Sequence of chain 1.F:
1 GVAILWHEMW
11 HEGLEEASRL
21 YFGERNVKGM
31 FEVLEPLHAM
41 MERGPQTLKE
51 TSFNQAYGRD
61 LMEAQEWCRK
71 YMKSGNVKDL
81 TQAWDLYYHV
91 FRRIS

The protein below binds the small molecule below.
Small molecule (SMILES): CO[C@H]1C[C@@H]2CC[C@@H](C)[C@@](O)(O2)C(=O)C(=O)N2CCCC[C@H]2C(=O)O[C@H]([C@H](C)C[C@@H]2CC[C@@H](O)[C@H](OC)C2)C[C@@H](O)[C@H](C)/C=C(\C)[C@@H](O)[C@@H](OC)C(=O)[C@H](C)C[C@H](C)/C=C/C=C/C=C/1C

Sequence of chain 1.E:
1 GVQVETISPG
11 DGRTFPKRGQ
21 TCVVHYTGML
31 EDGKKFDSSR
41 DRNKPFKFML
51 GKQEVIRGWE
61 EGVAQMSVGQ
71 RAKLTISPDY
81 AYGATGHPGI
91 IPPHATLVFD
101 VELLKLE

Binding-site contacts:
Ligand atom O61 contacts residue ASP37 of chain 1.E at 2.5 Å (salt-bridge).
Ligand atom O65 contacts residue TYR82 of chain 1.E at 2.5 Å (h-bond).
Ligand atom O65 contacts residue PHE99 of chain 1.E at 3.5 Å.
Ligand atom C20 contacts residue GLU54 of chain 1.E at 3.6 Å.
Ligand atom O80 contacts residue PHE46 of chain 1.E at 3.6 Å.
Ligand atom O19 contacts residue GLN53 of chain 1.E at 2.8 Å (h-bond).
Ligand atom C20 contacts residue VAL55 of chain 1.E at 3.5 Å (hydrophobic).
Ligand atom O3 contacts residue TYR82 of chain 1.E at 3.4 Å (h-bond).
Ligand atom C48 contacts residue TYR88 of chain 1.F at 3.5 Å (hydrophobic).
Ligand atom C6 contacts residue TYR82 of chain 1.E at 3.5 Å (hydrophobic).
Ligand atom O59 contacts residue ASP37 of chain 1.E at 3.1 Å (salt-bridge).
Ligand atom C31 contacts residue GLU54 of chain 1.E at 3.6 Å.
Ligand atom C67 contacts residue TYR26 of chain 1.E at 3.6 Å (hydrophobic).
Ligand atom C30 contacts residue PHE22 of chain 1.F at 3.3 Å (hydrophobic).
Ligand atom C10 contacts residue GLU54 of chain 1.E at 3.6 Å.
Ligand atom C69 contacts residue PHE46 of chain 1.E at 3.5 Å (hydrophobic).
Ligand atom C70 contacts residue TRP59 of chain 1.E at 3.5 Å (hydrophobic).
Ligand atom C62 contacts residue ASP37 of chain 1.E at 3.4 Å.
Ligand atom C46 contacts residue LEU14 of chain 1.F at 3.6 Å (hydrophobic).
Ligand atom C68 contacts residue TYR26 of chain 1.E at 3.5 Å (hydrophobic).
Ligand atom C2 contacts residue TYR82 of chain 1.E at 3.3 Å (hydrophobic).
Ligand atom C8 contacts residue TYR82 of chain 1.E at 3.3 Å (hydrophobic).
Ligand atom C46 contacts residue PHE91 of chain 1.F at 3.5 Å (hydrophobic).
Ligand atom C28 contacts residue GLU54 of chain 1.E at 3.2 Å.
Ligand atom C43 contacts residue SER18 of chain 1.F at 3.6 Å.
Ligand atom C17 contacts residue GLN53 of chain 1.E at 3.6 Å.
Ligand atom C37 contacts residue SER18 of chain 1.F at 3.5 Å.
Ligand atom C20 contacts residue GLN53 of chain 1.E at 3.5 Å.
Ligand atom C76 contacts residue HIS87 of chain 1.E at 3.6 Å.
Ligand atom C71 contacts residue TYR82 of chain 1.E at 3.4 Å (hydrophobic).
Ligand atom O1 contacts residue VAL55 of chain 1.E at 3.3 Å.
Ligand atom C64 contacts residue TYR82 of chain 1.E at 3.2 Å (hydrophobic).
Ligand atom C79 contacts residue THR81 of chain 1.F at 3.5 Å.
Ligand atom O1 contacts residue ILE56 of chain 1.E at 2.8 Å (h-bond).
Ligand atom O63 contacts residue PHE36 of chain 1.E at 3.5 Å.
Ligand atom O33 contacts residue GLU54 of chain 1.E at 2.7 Å (salt-bridge).
Ligand atom N66 contacts residue TYR82 of chain 1.E at 3.6 Å (h-bond).
Ligand atom O63 contacts residue TYR26 of chain 1.E at 3.3 Å (h-bond).
Ligand atom O63 contacts residue ASP37 of chain 1.E at 2.9 Å (salt-bridge).
Ligand atom C60 contacts residue ASP37 of chain 1.E at 3.2 Å.